Sequence of chain 1.MA:
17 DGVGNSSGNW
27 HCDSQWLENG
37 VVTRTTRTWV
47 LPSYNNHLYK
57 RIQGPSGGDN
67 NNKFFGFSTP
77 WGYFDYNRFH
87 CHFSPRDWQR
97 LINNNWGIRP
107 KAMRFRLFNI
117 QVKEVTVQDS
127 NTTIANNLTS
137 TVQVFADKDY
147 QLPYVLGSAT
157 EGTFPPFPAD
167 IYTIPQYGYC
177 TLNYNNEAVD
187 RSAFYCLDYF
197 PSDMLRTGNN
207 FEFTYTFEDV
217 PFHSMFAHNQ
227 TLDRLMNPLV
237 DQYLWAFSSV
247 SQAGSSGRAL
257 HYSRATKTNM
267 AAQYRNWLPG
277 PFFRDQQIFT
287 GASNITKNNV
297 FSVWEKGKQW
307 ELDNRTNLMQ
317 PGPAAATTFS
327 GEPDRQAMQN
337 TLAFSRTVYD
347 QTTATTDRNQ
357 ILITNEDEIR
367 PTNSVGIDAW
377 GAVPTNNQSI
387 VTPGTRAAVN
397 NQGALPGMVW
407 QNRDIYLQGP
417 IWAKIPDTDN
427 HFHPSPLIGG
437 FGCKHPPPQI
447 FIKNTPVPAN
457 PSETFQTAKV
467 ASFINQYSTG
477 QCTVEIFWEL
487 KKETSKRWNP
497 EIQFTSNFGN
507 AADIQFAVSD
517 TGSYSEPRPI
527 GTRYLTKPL

Sequence of chain 1.O:
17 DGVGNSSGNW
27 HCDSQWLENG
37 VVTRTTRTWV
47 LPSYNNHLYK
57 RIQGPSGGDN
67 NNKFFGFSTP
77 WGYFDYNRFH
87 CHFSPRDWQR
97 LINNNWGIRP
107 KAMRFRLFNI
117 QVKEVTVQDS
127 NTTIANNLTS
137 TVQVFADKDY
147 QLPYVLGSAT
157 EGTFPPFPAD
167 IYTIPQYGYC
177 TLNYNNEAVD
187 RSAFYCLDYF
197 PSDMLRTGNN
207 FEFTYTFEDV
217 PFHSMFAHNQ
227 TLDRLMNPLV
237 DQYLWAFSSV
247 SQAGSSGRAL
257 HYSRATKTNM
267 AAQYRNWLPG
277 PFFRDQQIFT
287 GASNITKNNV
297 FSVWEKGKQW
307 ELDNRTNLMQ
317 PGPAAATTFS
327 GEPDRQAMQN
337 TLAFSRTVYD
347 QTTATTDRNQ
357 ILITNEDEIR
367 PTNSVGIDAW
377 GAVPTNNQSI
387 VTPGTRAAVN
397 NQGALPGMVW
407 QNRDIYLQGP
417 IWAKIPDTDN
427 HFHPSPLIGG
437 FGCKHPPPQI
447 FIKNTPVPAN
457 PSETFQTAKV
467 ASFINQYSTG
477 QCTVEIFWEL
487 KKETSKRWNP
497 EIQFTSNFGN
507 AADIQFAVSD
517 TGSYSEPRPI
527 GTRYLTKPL

Binding-site contacts:
Ligand atom C5 contacts residue PRO217 of chain 1.O at 3.8 Å (hydrophobic).
Ligand atom C5' contacts residue HIS427 of chain 1.MA at 4.0 Å.
Ligand atom C8 contacts residue ASP425 of chain 1.MA at 4.1 Å.
Ligand atom C4 contacts residue PRO217 of chain 1.O at 3.8 Å (hydrophobic).
Ligand atom N6 contacts residue GLY436 of chain 1.O at 3.8 Å.
Ligand atom O2P contacts residue ASP425 of chain 1.MA at 3.2 Å (salt-bridge).
Ligand atom N6 contacts residue ASN408 of chain 1.O at 3.9 Å.
Ligand atom O4' contacts residue ASN426 of chain 1.MA at 4.0 Å.
Ligand atom N3 contacts residue PRO430 of chain 1.O at 4.1 Å.
Ligand atom N7 contacts residue ASN426 of chain 1.MA at 3.5 Å (h-bond).
Ligand atom C6 contacts residue SER431 of chain 1.O at 3.8 Å.
Ligand atom C6 contacts residue PRO217 of chain 1.O at 4.0 Å (hydrophobic).
Ligand atom C3' contacts residue HIS429 of chain 1.O at 3.7 Å.
Ligand atom C8 contacts residue ASN426 of chain 1.MA at 3.0 Å.
Ligand atom N7 contacts residue SER431 of chain 1.O at 3.8 Å.
Ligand atom N3 contacts residue PRO217 of chain 1.O at 3.9 Å.
Ligand atom C2' contacts residue HIS429 of chain 1.O at 3.7 Å.
Ligand atom O2P contacts residue HIS427 of chain 1.MA at 3.1 Å.
Ligand atom O2P contacts residue ASN426 of chain 1.MA at 3.3 Å.
Ligand atom N7 contacts residue ASN408 of chain 1.O at 3.5 Å (h-bond).
Ligand atom C6 contacts residue PRO430 of chain 1.O at 3.7 Å (hydrophobic).
Ligand atom N1 contacts residue PRO217 of chain 1.O at 4.1 Å.
Ligand atom N6 contacts residue SER431 of chain 1.O at 3.3 Å.
Ligand atom C2' contacts residue PRO430 of chain 1.O at 3.5 Å (hydrophobic).
Ligand atom N9 contacts residue ASN426 of chain 1.MA at 4.1 Å.
Ligand atom N6 contacts residue GLY438 of chain 1.O at 4.2 Å.
Ligand atom O4' contacts residue HIS429 of chain 1.O at 4.0 Å.
Ligand atom P contacts residue ASP425 of chain 1.MA at 3.7 Å.
Ligand atom N9 contacts residue PRO217 of chain 1.O at 4.2 Å.
Ligand atom N6 contacts residue PRO430 of chain 1.O at 4.1 Å.
Ligand atom O5' contacts residue HIS429 of chain 1.O at 4.2 Å.
Ligand atom N1 contacts residue GLY438 of chain 1.O at 3.7 Å.
Ligand atom C5 contacts residue SER431 of chain 1.O at 4.0 Å.
Ligand atom C4' contacts residue HIS429 of chain 1.O at 3.9 Å.
Ligand atom C2 contacts residue PRO217 of chain 1.O at 3.8 Å (hydrophobic).
Ligand atom N6 contacts residue PRO432 of chain 1.O at 4.0 Å.
Ligand atom C2 contacts residue GLY438 of chain 1.O at 3.9 Å.
Ligand atom C2 contacts residue PRO430 of chain 1.O at 3.8 Å (hydrophobic).
Ligand atom C5' contacts residue HIS429 of chain 1.O at 3.1 Å.
Ligand atom N1 contacts residue PRO430 of chain 1.O at 3.5 Å (h-bond).

The small molecule below binds the protein below.
Small molecule (SMILES): Nc1ncnc2c1ncn2[C@H]1C[C@H](O)[C@@H](COP(=O)(O)O)O1